A small-molecule ligand and the protein it binds are described below.
Small molecule (SMILES): CC(=O)N[C@@H]1[C@@H](O)[C@H](O)[C@@H](CO)O[C@H]1O

Sequence of chain 1.C:
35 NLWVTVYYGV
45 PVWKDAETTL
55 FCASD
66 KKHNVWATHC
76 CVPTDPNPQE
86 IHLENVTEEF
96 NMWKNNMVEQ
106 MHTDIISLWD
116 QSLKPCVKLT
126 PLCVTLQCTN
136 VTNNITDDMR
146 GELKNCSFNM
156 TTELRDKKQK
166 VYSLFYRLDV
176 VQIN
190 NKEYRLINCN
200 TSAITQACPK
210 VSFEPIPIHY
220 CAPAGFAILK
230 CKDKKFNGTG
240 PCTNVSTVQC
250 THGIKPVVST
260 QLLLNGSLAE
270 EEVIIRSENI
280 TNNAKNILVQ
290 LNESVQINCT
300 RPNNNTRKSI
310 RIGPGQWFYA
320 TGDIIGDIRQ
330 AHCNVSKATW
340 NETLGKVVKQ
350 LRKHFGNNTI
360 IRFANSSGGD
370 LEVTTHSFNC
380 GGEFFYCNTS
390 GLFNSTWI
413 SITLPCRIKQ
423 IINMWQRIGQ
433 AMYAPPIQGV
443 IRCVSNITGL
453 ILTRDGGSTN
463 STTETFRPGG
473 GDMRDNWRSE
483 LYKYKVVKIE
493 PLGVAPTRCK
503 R

Binding-site contacts:
Ligand atom C3 contacts residue ASN243 of chain 1.C at 3.9 Å.
Ligand atom C4 contacts residue ASN243 of chain 1.C at 4.4 Å.
Ligand atom C6 contacts residue LYS231 of chain 1.C at 4.3 Å.
Ligand atom O6 contacts residue LYS231 of chain 1.C at 4.3 Å.
Ligand atom C7 contacts residue ASN243 of chain 1.C at 3.3 Å.
Ligand atom N2 contacts residue ASN243 of chain 1.C at 2.9 Å (h-bond).
Ligand atom C8 contacts residue ASN243 of chain 1.C at 4.0 Å.
Ligand atom C2 contacts residue ASN243 of chain 1.C at 2.5 Å.
Ligand atom O5 contacts residue ASN243 of chain 1.C at 2.5 Å (h-bond).
Ligand atom O7 contacts residue ASP232 of chain 1.C at 3.9 Å.
Ligand atom O7 contacts residue ASN243 of chain 1.C at 3.4 Å (h-bond).
Ligand atom C1 contacts residue ASN243 of chain 1.C at 1.5 Å.
Ligand atom O5 contacts residue LYS231 of chain 1.C at 3.8 Å.
Ligand atom C5 contacts residue ASN243 of chain 1.C at 3.8 Å.